Sequence of chain 1.B:
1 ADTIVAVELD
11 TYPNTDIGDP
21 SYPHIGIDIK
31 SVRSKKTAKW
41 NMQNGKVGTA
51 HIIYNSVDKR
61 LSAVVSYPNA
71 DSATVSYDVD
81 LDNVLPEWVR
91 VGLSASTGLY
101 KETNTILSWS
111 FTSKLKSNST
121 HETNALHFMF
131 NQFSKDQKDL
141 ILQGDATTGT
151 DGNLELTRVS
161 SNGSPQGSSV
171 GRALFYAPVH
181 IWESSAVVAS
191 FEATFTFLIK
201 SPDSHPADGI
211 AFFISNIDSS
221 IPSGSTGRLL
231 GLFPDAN

Binding-site contacts:
Ligand atom C6 contacts residue ALA207 of chain 1.B at 3.7 Å (hydrophobic).
Ligand atom O2 contacts residue LEU99 of chain 1.B at 3.8 Å.
Ligand atom O6 contacts residue ASP208 of chain 1.B at 2.9 Å (salt-bridge).
Ligand atom C3 contacts residue PRO13 of chain 1.B at 3.5 Å (hydrophobic).
Ligand atom C4 contacts residue TYR12 of chain 1.B at 3.8 Å (hydrophobic).
Ligand atom O4 contacts residue ASP208 of chain 1.B at 2.6 Å (salt-bridge).
Ligand atom C6 contacts residue ASP208 of chain 1.B at 3.5 Å.
Ligand atom O3 contacts residue TYR12 of chain 1.B at 3.5 Å (h-bond).
Ligand atom O5 contacts residue GLY98 of chain 1.B at 3.8 Å.
Ligand atom C1 contacts residue LEU99 of chain 1.B at 3.6 Å (hydrophobic).
Ligand atom O4 contacts residue ARG228 of chain 1.B at 3.2 Å (salt-bridge).
Ligand atom C6 contacts residue LEU99 of chain 1.B at 3.7 Å (hydrophobic).
Ligand atom C1 contacts residue TYR12 of chain 1.B at 3.4 Å (hydrophobic).
Ligand atom C4 contacts residue ARG228 of chain 1.B at 3.7 Å.
Ligand atom O2 contacts residue GLY98 of chain 1.B at 3.3 Å.
Ligand atom C5 contacts residue ASP16 of chain 1.B at 3.5 Å.
Ligand atom O4 contacts residue THR15 of chain 1.B at 3.2 Å (h-bond).
Ligand atom C2 contacts residue ASP16 of chain 1.B at 3.7 Å.
Ligand atom C3 contacts residue ASN14 of chain 1.B at 3.8 Å.
Ligand atom C3 contacts residue THR15 of chain 1.B at 3.7 Å.
Ligand atom O3 contacts residue ARG228 of chain 1.B at 2.8 Å (salt-bridge).
Ligand atom O6 contacts residue ALA207 of chain 1.B at 3.5 Å.
Ligand atom C2 contacts residue TYR12 of chain 1.B at 3.4 Å (hydrophobic).
Ligand atom C2 contacts residue PRO13 of chain 1.B at 3.6 Å (hydrophobic).
Ligand atom O3 contacts residue ASN14 of chain 1.B at 3.3 Å.
Ligand atom O6 contacts residue LEU99 of chain 1.B at 2.9 Å (h-bond).
Ligand atom O4 contacts residue TYR12 of chain 1.B at 2.8 Å (h-bond).
Ligand atom O6 contacts residue GLY98 of chain 1.B at 3.2 Å.
Ligand atom O2 contacts residue GLY227 of chain 1.B at 3.6 Å.
Ligand atom O4 contacts residue ASN14 of chain 1.B at 3.0 Å (h-bond).
Ligand atom O4 contacts residue ASP16 of chain 1.B at 3.0 Å (salt-bridge).
Ligand atom O5 contacts residue LEU99 of chain 1.B at 2.8 Å (h-bond).
Ligand atom C4 contacts residue ASP208 of chain 1.B at 3.4 Å.
Ligand atom O2 contacts residue ASP16 of chain 1.B at 2.8 Å (salt-bridge).
Ligand atom O3 contacts residue THR15 of chain 1.B at 2.8 Å (h-bond).
Ligand atom O3 contacts residue GLY227 of chain 1.B at 3.4 Å.
Ligand atom O6 contacts residue TYR100 of chain 1.B at 3.0 Å (h-bond).
Ligand atom C4 contacts residue THR15 of chain 1.B at 3.6 Å.
Ligand atom O2 contacts residue TYR12 of chain 1.B at 3.8 Å.
Ligand atom O3 contacts residue PRO13 of chain 1.B at 2.8 Å (h-bond).

A small-molecule ligand and the protein it binds are described below.
Small molecule (SMILES): OC[C@H]1O[C@H](OC[C@H]2O[C@H](O)[C@@H](O)[C@@H](O[C@H]3O[C@H](CO)[C@@H](O)[C@H](O)[C@@H]3O)[C@@H]2O)[C@@H](O)[C@@H](O)[C@@H]1O